Binding-site contacts:
Ligand atom CBB contacts residue TYR38 of chain 1.A at 3.7 Å (hydrophobic).
Ligand atom OAH contacts residue SER81 of chain 1.A at 2.6 Å (h-bond).
Ligand atom CAT contacts residue VAL144 of chain 1.A at 3.4 Å (hydrophobic).
Ligand atom CAL contacts residue LEU153 of chain 1.A at 3.6 Å (hydrophobic).
Ligand atom CBH contacts residue HIS241 of chain 1.A at 3.6 Å.
Ligand atom CAA contacts residue TYR38 of chain 1.A at 3.8 Å (hydrophobic).
Ligand atom CAF contacts residue VAL78 of chain 1.A at 3.9 Å (hydrophobic).
Ligand atom CAV contacts residue CYS132 of chain 1.A at 3.5 Å (hydrophobic).
Ligand atom OAI contacts residue HIS149 of chain 1.A at 2.8 Å (h-bond).
Ligand atom CBD contacts residue VAL78 of chain 1.A at 3.9 Å (hydrophobic).
Ligand atom CAX contacts residue HIS149 of chain 1.A at 3.8 Å.
Ligand atom CAZ contacts residue SER119 of chain 1.A at 3.9 Å.
Ligand atom CAA contacts residue ARG118 of chain 1.A at 3.5 Å.
Ligand atom CBB contacts residue SER122 of chain 1.A at 3.8 Å.
Ligand atom CAC contacts residue HIS241 of chain 1.A at 3.4 Å.
Ligand atom OAH contacts residue ARG118 of chain 1.A at 2.9 Å (salt-bridge).
Ligand atom CBC contacts residue SER81 of chain 1.A at 3.6 Å.
Ligand atom CAL contacts residue LEU157 of chain 1.A at 3.9 Å (hydrophobic).
Ligand atom CAM contacts residue HIS241 of chain 1.A at 3.5 Å.
Ligand atom CAM contacts residue VAL78 of chain 1.A at 3.8 Å (hydrophobic).
Ligand atom OAG contacts residue ARG118 of chain 1.A at 3.8 Å.
Ligand atom CAB contacts residue HIS241 of chain 1.A at 3.9 Å.
Ligand atom CAB contacts residue LEU157 of chain 1.A at 3.9 Å (hydrophobic).
Ligand atom CAR contacts residue HIS149 of chain 1.A at 3.6 Å.
Ligand atom CAP contacts residue VAL144 of chain 1.A at 3.8 Å (hydrophobic).
Ligand atom CBB contacts residue TYR42 of chain 1.A at 3.9 Å (hydrophobic).
Ligand atom OAG contacts residue TYR38 of chain 1.A at 2.8 Å (h-bond).
Ligand atom CAB contacts residue LEU153 of chain 1.A at 3.6 Å (hydrophobic).
Ligand atom CAB contacts residue MET116 of chain 1.A at 3.3 Å (hydrophobic).
Ligand atom OAI contacts residue HIS241 of chain 1.A at 2.7 Å (h-bond).
Ligand atom CAV contacts residue SER122 of chain 1.A at 3.7 Å.
Ligand atom OAG contacts residue SER119 of chain 1.A at 3.5 Å.
Ligand atom CAC contacts residue PHE266 of chain 1.A at 3.7 Å (hydrophobic).
Ligand atom CAW contacts residue SER81 of chain 1.A at 3.5 Å.
Ligand atom CAJ contacts residue SER119 of chain 1.A at 3.5 Å.
Ligand atom CBH contacts residue HIS149 of chain 1.A at 3.8 Å.
Ligand atom OAG contacts residue SER122 of chain 1.A at 3.1 Å (h-bond).
Ligand atom CBC contacts residue ARG118 of chain 1.A at 3.9 Å.
Ligand atom CAQ contacts residue TRP130 of chain 1.A at 3.4 Å (hydrophobic).
Ligand atom CAD contacts residue LEU71 of chain 1.A at 3.9 Å (hydrophobic).

Sequence of chain 1.A:
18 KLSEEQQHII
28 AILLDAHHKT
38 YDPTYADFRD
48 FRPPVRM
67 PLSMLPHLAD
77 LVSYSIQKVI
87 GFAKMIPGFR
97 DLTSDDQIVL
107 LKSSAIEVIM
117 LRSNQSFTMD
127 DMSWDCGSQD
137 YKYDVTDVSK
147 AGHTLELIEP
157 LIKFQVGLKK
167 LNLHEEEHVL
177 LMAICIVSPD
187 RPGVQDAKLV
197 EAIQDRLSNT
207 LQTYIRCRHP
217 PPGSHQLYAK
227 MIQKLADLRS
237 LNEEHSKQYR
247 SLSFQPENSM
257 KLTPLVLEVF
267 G

This small molecule binds to this protein.
Small molecule (SMILES): C=C1[C@H](O)CC(=CC=C2CCC[C@]3(C)[C@@H]([C@H](C)[C@@H](CCCC)CC(O)(CC)CC)CC[C@@H]23)C[C@H]1O